Sequence of chain 1.C:
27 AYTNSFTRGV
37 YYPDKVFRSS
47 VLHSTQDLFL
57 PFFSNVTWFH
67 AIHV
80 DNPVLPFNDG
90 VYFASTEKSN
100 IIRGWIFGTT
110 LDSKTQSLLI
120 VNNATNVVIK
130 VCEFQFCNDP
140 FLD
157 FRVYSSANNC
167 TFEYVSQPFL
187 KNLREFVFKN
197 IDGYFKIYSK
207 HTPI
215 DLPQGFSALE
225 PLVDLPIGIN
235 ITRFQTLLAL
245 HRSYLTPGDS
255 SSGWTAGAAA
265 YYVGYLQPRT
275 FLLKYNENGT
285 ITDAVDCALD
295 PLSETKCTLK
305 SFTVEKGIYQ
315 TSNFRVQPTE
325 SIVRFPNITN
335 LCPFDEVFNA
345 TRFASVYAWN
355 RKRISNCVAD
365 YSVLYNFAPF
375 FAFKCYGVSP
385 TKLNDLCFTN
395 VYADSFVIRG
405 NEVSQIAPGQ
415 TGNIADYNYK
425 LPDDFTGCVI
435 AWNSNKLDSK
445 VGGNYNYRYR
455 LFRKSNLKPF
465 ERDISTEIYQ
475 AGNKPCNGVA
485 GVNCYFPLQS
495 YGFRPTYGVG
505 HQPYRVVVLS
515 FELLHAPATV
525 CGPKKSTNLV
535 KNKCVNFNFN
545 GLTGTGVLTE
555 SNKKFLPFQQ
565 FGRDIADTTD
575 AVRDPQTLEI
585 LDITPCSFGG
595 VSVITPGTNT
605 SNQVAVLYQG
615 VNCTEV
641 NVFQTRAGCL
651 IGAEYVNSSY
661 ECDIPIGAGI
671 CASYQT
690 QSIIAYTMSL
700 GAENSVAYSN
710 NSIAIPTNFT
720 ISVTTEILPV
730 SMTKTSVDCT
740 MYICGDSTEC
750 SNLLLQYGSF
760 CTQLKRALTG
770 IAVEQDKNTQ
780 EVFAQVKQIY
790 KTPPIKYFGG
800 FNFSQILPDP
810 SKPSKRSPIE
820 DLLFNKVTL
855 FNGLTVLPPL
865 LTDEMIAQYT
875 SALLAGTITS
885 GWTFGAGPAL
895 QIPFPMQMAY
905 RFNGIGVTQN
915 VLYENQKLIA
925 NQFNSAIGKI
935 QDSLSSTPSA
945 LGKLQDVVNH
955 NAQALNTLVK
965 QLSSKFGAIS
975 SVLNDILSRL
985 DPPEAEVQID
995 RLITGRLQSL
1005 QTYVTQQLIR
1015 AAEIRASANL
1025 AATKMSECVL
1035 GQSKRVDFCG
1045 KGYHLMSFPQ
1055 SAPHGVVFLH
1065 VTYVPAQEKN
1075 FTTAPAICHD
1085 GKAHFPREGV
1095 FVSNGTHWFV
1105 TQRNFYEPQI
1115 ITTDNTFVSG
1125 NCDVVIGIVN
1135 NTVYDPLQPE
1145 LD

Binding-site contacts:
Ligand atom C1 contacts residue ASN165 of chain 1.C at 3.2 Å.
Ligand atom C2 contacts residue ASN165 of chain 1.C at 4.5 Å.
Ligand atom O5 contacts residue ASN165 of chain 1.C at 3.8 Å.

The protein below binds the small molecule below.
Small molecule (SMILES): CC(=O)N[C@@H]1[C@@H](O)[C@H](O)[C@@H](CO)O[C@H]1O